Binding-site contacts:
Ligand atom C5 contacts residue TYR88 of chain 1.A at 4.1 Å (hydrophobic).
Ligand atom N2 contacts residue ASN57 of chain 1.A at 3.0 Å (h-bond).
Ligand atom C8 contacts residue GLU56 of chain 1.A at 3.8 Å.
Ligand atom O7 contacts residue ASN57 of chain 1.A at 3.2 Å (h-bond).
Ligand atom C6 contacts residue TYR88 of chain 1.A at 3.8 Å (hydrophobic).
Ligand atom O5 contacts residue TYR88 of chain 1.A at 3.2 Å (h-bond).
Ligand atom C2 contacts residue ASN57 of chain 1.A at 2.5 Å.
Ligand atom C1 contacts residue TYR88 of chain 1.A at 4.2 Å (hydrophobic).
Ligand atom C7 contacts residue ASN57 of chain 1.A at 3.3 Å.
Ligand atom C4 contacts residue ASN57 of chain 1.A at 4.2 Å.
Ligand atom O5 contacts residue ASN57 of chain 1.A at 2.3 Å (h-bond).
Ligand atom C5 contacts residue ASN57 of chain 1.A at 3.6 Å.
Ligand atom C3 contacts residue ASN57 of chain 1.A at 3.8 Å.
Ligand atom C1 contacts residue ASN57 of chain 1.A at 1.4 Å.
Ligand atom O6 contacts residue TYR88 of chain 1.A at 2.8 Å (h-bond).

A small-molecule ligand and the protein it binds are described below.
Small molecule (SMILES): CC(=O)N[C@@H]1[C@@H](O)[C@H](O)[C@@H](CO)O[C@H]1O

Sequence of chain 1.A:
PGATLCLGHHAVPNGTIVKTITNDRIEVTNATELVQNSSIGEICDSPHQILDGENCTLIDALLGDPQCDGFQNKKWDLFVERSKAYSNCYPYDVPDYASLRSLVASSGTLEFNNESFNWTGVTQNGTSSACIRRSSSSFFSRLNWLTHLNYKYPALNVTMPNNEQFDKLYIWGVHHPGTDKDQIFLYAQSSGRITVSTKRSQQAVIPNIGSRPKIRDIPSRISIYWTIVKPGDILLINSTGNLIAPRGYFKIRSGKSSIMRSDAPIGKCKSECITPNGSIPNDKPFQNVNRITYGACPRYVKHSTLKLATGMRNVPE